Binding-site contacts:
Ligand atom O9 contacts residue GLY216 of chain 1.B at 3.2 Å.
Ligand atom O7 contacts residue MG1 of chain 1.V at 2.1 Å.
Ligand atom C3 contacts residue INS1 of chain 1.U at 0.5 Å.
Ligand atom C6 contacts residue INS1 of chain 1.U at 0.3 Å.
Ligand atom O4 contacts residue ASP12 of chain 1.B at 2.9 Å (salt-bridge).
Ligand atom O5 contacts residue GLY25 of chain 1.B at 3.2 Å.
Ligand atom O7 contacts residue ADP1 of chain 1.T at 2.9 Å (h-bond).
Ligand atom O2 contacts residue GLN136 of chain 1.B at 3.0 Å (h-bond).
Ligand atom O6 contacts residue ASP219 of chain 1.B at 2.8 Å (salt-bridge).
Ligand atom O9 contacts residue ADP1 of chain 1.T at 3.2 Å (h-bond).
Ligand atom C2 contacts residue INS1 of chain 1.U at 0.3 Å.
Ligand atom P1 contacts residue ADP1 of chain 1.T at 3.4 Å.
Ligand atom O6 contacts residue GLY26 of chain 1.B at 3.0 Å.
Ligand atom P1 contacts residue MG1 of chain 1.V at 3.3 Å.
Ligand atom O6 contacts residue INS1 of chain 1.U at 0.2 Å (h-bond).
Ligand atom O1 contacts residue ASP219 of chain 1.B at 3.0 Å (salt-bridge).
Ligand atom O5 contacts residue GLY26 of chain 1.B at 2.5 Å (h-bond).
Ligand atom O4 contacts residue INS1 of chain 1.U at 1.0 Å (h-bond).
Ligand atom O7 contacts residue INS1 of chain 1.U at 2.6 Å (h-bond).
Ligand atom O3 contacts residue ARG140 of chain 1.B at 2.8 Å (salt-bridge).
Ligand atom O9 contacts residue ASP219 of chain 1.B at 3.0 Å (salt-bridge).
Ligand atom O6 contacts residue GLY27 of chain 1.B at 3.1 Å (h-bond).
Ligand atom O8 contacts residue GLY216 of chain 1.B at 2.8 Å (h-bond).
Ligand atom O3 contacts residue TYR75 of chain 1.B at 3.4 Å.
Ligand atom P1 contacts residue INS1 of chain 1.U at 1.6 Å.
Ligand atom O2 contacts residue ARG140 of chain 1.B at 2.7 Å (salt-bridge).
Ligand atom O2 contacts residue INS1 of chain 1.U at 0.3 Å (h-bond).
Ligand atom O7 contacts residue GLN136 of chain 1.B at 3.0 Å (h-bond).
Ligand atom O5 contacts residue ASP12 of chain 1.B at 2.8 Å (salt-bridge).
Ligand atom C4 contacts residue INS1 of chain 1.U at 0.7 Å.
Ligand atom C5 contacts residue INS1 of chain 1.U at 0.6 Å.
Ligand atom O7 contacts residue ARG85 of chain 1.B at 2.8 Å (salt-bridge).
Ligand atom C1 contacts residue INS1 of chain 1.U at 0.3 Å.
Ligand atom O5 contacts residue INS1 of chain 1.U at 0.9 Å (h-bond).
Ligand atom O8 contacts residue INS1 of chain 1.U at 2.6 Å (h-bond).
Ligand atom O3 contacts residue INS1 of chain 1.U at 0.5 Å (h-bond).
Ligand atom O9 contacts residue GLY218 of chain 1.B at 3.3 Å (h-bond).
Ligand atom O8 contacts residue ARG85 of chain 1.B at 2.7 Å (salt-bridge).
Ligand atom O1 contacts residue INS1 of chain 1.U at 0.3 Å (h-bond).
Ligand atom O9 contacts residue INS1 of chain 1.U at 2.3 Å (h-bond).

Sequence of chain 1.B:
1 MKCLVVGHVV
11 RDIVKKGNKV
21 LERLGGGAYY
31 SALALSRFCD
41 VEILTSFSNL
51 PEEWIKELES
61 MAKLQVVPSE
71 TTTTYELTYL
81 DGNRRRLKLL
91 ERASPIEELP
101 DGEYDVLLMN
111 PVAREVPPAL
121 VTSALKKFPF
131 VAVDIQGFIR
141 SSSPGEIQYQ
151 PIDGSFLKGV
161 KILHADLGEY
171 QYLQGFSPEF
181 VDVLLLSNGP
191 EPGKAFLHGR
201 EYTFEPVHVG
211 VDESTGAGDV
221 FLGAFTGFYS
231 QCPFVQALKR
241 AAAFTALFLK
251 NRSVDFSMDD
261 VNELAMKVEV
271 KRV

A small-molecule ligand and the protein it binds are described below.
Small molecule (SMILES): O=P([O-])([O-])OC1[C@@H](O)[C@H](O)C(O)[C@H](O)[C@@H]1O